Sequence of chain 1.B:
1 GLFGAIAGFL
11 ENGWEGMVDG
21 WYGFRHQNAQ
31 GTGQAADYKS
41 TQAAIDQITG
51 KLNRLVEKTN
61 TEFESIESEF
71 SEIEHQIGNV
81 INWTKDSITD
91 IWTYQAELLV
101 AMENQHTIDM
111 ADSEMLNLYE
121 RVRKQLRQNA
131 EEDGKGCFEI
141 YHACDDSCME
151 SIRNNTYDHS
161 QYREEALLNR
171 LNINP

This small molecule binds to this protein.
Small molecule (SMILES): CC(=O)N[C@H]1[C@H](O[C@H]2[C@H](O)[C@@H](NC(C)=O)CO[C@@H]2CO)O[C@H](CO)[C@@H](O)[C@@H]1O

Sequence of chain 1.D:
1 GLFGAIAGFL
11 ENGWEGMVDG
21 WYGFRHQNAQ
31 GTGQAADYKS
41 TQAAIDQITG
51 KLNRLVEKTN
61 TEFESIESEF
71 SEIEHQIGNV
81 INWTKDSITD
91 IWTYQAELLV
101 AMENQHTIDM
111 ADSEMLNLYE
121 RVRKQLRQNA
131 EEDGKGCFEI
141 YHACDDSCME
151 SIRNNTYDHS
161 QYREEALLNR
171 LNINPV

Sequence of chain 1.C:
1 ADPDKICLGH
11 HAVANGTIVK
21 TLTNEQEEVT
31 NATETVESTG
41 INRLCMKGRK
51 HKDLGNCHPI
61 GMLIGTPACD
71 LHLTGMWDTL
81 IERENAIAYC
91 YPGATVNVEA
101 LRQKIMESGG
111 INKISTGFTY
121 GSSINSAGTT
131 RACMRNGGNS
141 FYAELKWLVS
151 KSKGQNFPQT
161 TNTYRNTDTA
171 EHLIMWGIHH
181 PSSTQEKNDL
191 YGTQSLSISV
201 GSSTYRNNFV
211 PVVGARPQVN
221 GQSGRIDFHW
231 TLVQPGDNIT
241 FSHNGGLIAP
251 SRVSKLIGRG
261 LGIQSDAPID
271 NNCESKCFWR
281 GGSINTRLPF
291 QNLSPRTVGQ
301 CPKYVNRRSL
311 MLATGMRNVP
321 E

Binding-site contacts:
Ligand atom C1 contacts residue ASN82 of chain 1.B at 1.4 Å.
Ligand atom C7 contacts residue ASN82 of chain 1.B at 3.6 Å.
Ligand atom C8 contacts residue NI1 of chain 1.P at 4.1 Å.
Ligand atom C7 contacts residue NI1 of chain 1.P at 3.1 Å.
Ligand atom O6 contacts residue ARG259 of chain 1.C at 3.7 Å.
Ligand atom O7 contacts residue GLU64 of chain 1.D at 4.4 Å.
Ligand atom C7 contacts residue HIS75 of chain 1.B at 4.1 Å.
Ligand atom O7 contacts residue GLU107 of chain 1.C at 2.6 Å (salt-bridge).
Ligand atom C7 contacts residue GLU107 of chain 1.C at 3.8 Å.
Ligand atom O7 contacts residue HIS75 of chain 1.B at 4.1 Å.
Ligand atom O7 contacts residue ARG296 of chain 1.A at 4.2 Å.
Ligand atom O7 contacts residue ASN82 of chain 1.B at 3.8 Å.
Ligand atom C8 contacts residue HIS75 of chain 1.B at 3.4 Å.
Ligand atom N2 contacts residue ASN82 of chain 1.B at 3.1 Å (h-bond).
Ligand atom O7 contacts residue NI1 of chain 1.P at 2.0 Å (h-bond).
Ligand atom C7 contacts residue GLY78 of chain 1.B at 4.5 Å.
Ligand atom C8 contacts residue ASN79 of chain 1.B at 3.3 Å.
Ligand atom O5 contacts residue ASN82 of chain 1.B at 2.3 Å (h-bond).
Ligand atom N2 contacts residue NI1 of chain 1.P at 4.1 Å.
Ligand atom C3 contacts residue ASN82 of chain 1.B at 3.9 Å.
Ligand atom C7 contacts residue ASN79 of chain 1.B at 3.2 Å.
Ligand atom N2 contacts residue ASN79 of chain 1.B at 4.2 Å.
Ligand atom C4 contacts residue ASN82 of chain 1.B at 4.3 Å.
Ligand atom C8 contacts residue GLY78 of chain 1.B at 4.0 Å.
Ligand atom C5 contacts residue ASN82 of chain 1.B at 3.6 Å.
Ligand atom O7 contacts residue ASN79 of chain 1.B at 2.6 Å (h-bond).
Ligand atom C2 contacts residue ASN82 of chain 1.B at 2.6 Å.
Ligand atom C2 contacts residue NI1 of chain 1.P at 4.2 Å.

Sequence of chain 1.A:
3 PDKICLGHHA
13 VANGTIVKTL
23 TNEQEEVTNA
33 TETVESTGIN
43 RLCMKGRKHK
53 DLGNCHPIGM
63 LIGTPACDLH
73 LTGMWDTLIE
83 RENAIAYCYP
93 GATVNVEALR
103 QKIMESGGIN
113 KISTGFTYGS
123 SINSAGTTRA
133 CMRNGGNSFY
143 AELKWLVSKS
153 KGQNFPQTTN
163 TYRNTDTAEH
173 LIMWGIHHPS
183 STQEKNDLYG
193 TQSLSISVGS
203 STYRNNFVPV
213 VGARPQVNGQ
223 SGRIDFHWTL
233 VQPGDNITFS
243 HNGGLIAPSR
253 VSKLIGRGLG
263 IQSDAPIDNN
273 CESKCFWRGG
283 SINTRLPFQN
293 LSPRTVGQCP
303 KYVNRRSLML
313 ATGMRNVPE